The protein below binds the small molecule below.
Small molecule (SMILES): CC(=O)O[C@H]1C[C@@]2(C)[C@@H](C[C@@H](O)[C@H]3[C@@]4(C)CC[C@@H](O)[C@@H](C)[C@@H]4CC[C@@]32C)/C1=C(\CCC=C(C)C)C(=O)O

Sequence of chain 1.IC:
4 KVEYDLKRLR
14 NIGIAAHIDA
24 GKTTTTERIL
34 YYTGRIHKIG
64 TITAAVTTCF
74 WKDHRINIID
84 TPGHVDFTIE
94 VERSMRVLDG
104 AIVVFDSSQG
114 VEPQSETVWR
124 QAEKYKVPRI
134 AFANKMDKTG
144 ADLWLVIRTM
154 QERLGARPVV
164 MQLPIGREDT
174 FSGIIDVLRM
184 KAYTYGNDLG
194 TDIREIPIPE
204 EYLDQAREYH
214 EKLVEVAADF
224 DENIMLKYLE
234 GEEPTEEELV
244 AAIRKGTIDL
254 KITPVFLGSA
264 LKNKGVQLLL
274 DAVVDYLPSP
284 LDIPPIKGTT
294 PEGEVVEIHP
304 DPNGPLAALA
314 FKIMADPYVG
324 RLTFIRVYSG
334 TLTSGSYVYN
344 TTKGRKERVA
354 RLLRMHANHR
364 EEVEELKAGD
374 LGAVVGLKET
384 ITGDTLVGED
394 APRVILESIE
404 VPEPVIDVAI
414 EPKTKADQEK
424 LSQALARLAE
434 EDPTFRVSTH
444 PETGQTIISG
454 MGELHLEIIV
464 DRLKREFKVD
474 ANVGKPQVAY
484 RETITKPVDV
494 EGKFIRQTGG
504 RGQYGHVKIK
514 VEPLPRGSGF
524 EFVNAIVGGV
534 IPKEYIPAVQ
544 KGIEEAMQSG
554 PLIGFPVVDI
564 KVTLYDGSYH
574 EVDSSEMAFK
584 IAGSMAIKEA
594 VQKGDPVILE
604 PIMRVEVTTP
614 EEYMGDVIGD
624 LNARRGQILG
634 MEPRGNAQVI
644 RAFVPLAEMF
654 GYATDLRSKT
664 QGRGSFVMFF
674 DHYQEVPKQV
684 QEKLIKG

Binding-site contacts:
Ligand atom O5 contacts residue VAL88 of chain 1.IC at 3.9 Å.
Ligand atom C7 contacts residue THR84 of chain 1.IC at 4.3 Å.
Ligand atom C7 contacts residue GLU93 of chain 1.IC at 3.8 Å.
Ligand atom O3 contacts residue MG1 of chain 1.DE at 4.2 Å.
Ligand atom O2 contacts residue THR84 of chain 1.IC at 3.2 Å.
Ligand atom C12 contacts residue PHE90 of chain 1.IC at 3.2 Å (hydrophobic).
Ligand atom C32 contacts residue MG1 of chain 1.DE at 3.7 Å.
Ligand atom C32 contacts residue ASP83 of chain 1.IC at 4.1 Å.
Ligand atom C15 contacts residue THR84 of chain 1.IC at 3.4 Å.
Ligand atom C21 contacts residue PHE90 of chain 1.IC at 3.6 Å (hydrophobic).
Ligand atom C32 contacts residue THR26 of chain 1.IC at 4.1 Å.
Ligand atom C4 contacts residue ASP435 of chain 1.IC at 3.0 Å.
Ligand atom C10 contacts residue PHE90 of chain 1.IC at 3.9 Å (hydrophobic).
Ligand atom C18 contacts residue GLU434 of chain 1.IC at 3.4 Å.
Ligand atom C1 contacts residue ILE461 of chain 1.IC at 3.6 Å (hydrophobic).
Ligand atom C19 contacts residue PHE90 of chain 1.IC at 3.5 Å (hydrophobic).
Ligand atom C32 contacts residue THR84 of chain 1.IC at 3.1 Å.
Ligand atom C2 contacts residue ILE461 of chain 1.IC at 3.5 Å (hydrophobic).
Ligand atom C32 contacts residue PRO85 of chain 1.IC at 4.0 Å (hydrophobic).
Ligand atom C31 contacts residue MG1 of chain 1.DE at 4.3 Å.
Ligand atom C1 contacts residue ASP435 of chain 1.IC at 4.2 Å.
Ligand atom C6 contacts residue GLU93 of chain 1.IC at 3.9 Å.
Ligand atom C19 contacts residue ASP435 of chain 1.IC at 4.0 Å.
Ligand atom O5 contacts residue GLY86 of chain 1.IC at 4.3 Å.
Ligand atom C2 contacts residue ASP435 of chain 1.IC at 2.9 Å.
Ligand atom C11 contacts residue PHE90 of chain 1.IC at 3.4 Å (hydrophobic).
Ligand atom C16 contacts residue THR84 of chain 1.IC at 3.8 Å.
Ligand atom C9 contacts residue PHE90 of chain 1.IC at 3.3 Å (hydrophobic).
Ligand atom C18 contacts residue ASP435 of chain 1.IC at 3.2 Å.
Ligand atom O4 contacts residue MG1 of chain 1.DE at 3.7 Å.
Ligand atom C32 contacts residue GLY86 of chain 1.IC at 3.7 Å.
Ligand atom C32 contacts residue LYS25 of chain 1.IC at 4.2 Å.
Ligand atom C3 contacts residue ASP435 of chain 1.IC at 2.8 Å.
Ligand atom O6 contacts residue ASP435 of chain 1.IC at 4.2 Å.
Ligand atom C14 contacts residue THR84 of chain 1.IC at 4.0 Å.
Ligand atom C31 contacts residue THR84 of chain 1.IC at 3.6 Å.
Ligand atom C5 contacts residue ASP435 of chain 1.IC at 4.3 Å.
Ligand atom O3 contacts residue ASP83 of chain 1.IC at 4.2 Å.
Ligand atom C21 contacts residue GLU93 of chain 1.IC at 3.9 Å.
Ligand atom C21 contacts residue THR84 of chain 1.IC at 3.7 Å.